A protein and the small-molecule ligand that binds it are described below.
Small molecule (SMILES): CO[C@H]1CN(c2nc(-c3ncnn3C)c(C(=O)O)s2)CC[C@H]1NC(=O)c1[nH]c(C)c(Cl)c1Br

Binding-site contacts:
Ligand atom C4 contacts residue ILE66 of chain 1.D at 3.9 Å (hydrophobic).
Ligand atom C11 contacts residue GLY65 of chain 1.D at 3.5 Å.
Ligand atom S22 contacts residue PRO67 of chain 1.D at 3.8 Å.
Ligand atom CL3 contacts residue ILE153 of chain 1.D at 3.8 Å.
Ligand atom N6 contacts residue ASP61 of chain 1.D at 2.6 Å (salt-bridge).
Ligand atom CL3 contacts residue VAL107 of chain 1.D at 3.7 Å.
Ligand atom CL3 contacts residue VAL31 of chain 1.D at 3.9 Å.
Ligand atom C10 contacts residue GLU38 of chain 1.D at 3.5 Å.
Ligand atom C4 contacts residue ASN34 of chain 1.D at 3.5 Å.
Ligand atom N9 contacts residue ILE66 of chain 1.D at 3.7 Å.
Ligand atom C2 contacts residue ASP61 of chain 1.D at 3.4 Å.
Ligand atom C12 contacts residue GLY65 of chain 1.D at 3.4 Å.
Ligand atom CL3 contacts residue ASN34 of chain 1.D at 3.6 Å.
Ligand atom C21 contacts residue ARG64 of chain 1.D at 3.8 Å.
Ligand atom C7 contacts residue GLU38 of chain 1.D at 3.8 Å.
Ligand atom C11 contacts residue GLU38 of chain 1.D at 3.8 Å.
Ligand atom C18 contacts residue ARG64 of chain 1.D at 3.8 Å.
Ligand atom S22 contacts residue ARG64 of chain 1.D at 3.8 Å.
Ligand atom S22 contacts residue GLY65 of chain 1.D at 3.7 Å.
Ligand atom C21 contacts residue PRO67 of chain 1.D at 3.8 Å (hydrophobic).
Ligand atom C12 contacts residue ARG64 of chain 1.D at 3.7 Å.
Ligand atom N19 contacts residue ARG64 of chain 1.D at 3.8 Å.
Ligand atom BR3 contacts residue ILE66 of chain 1.D at 3.6 Å.
Ligand atom C1 contacts residue VAL31 of chain 1.D at 3.6 Å (hydrophobic).
Ligand atom C1 contacts residue ASP61 of chain 1.D at 3.4 Å.
Ligand atom N6 contacts residue THR151 of chain 1.D at 3.7 Å.
Ligand atom C31 contacts residue PRO67 of chain 1.D at 3.8 Å (hydrophobic).
Ligand atom O8 contacts residue GLU38 of chain 1.D at 2.9 Å.
Ligand atom C2 contacts residue THR151 of chain 1.D at 3.7 Å.
Ligand atom BR3 contacts residue ASN34 of chain 1.D at 3.8 Å.
Ligand atom C5 contacts residue ASP61 of chain 1.D at 3.7 Å.
Ligand atom C20 contacts residue ARG64 of chain 1.D at 3.9 Å.
Ligand atom C14 contacts residue ARG64 of chain 1.D at 3.8 Å.
Ligand atom C11 contacts residue ILE66 of chain 1.D at 3.6 Å (hydrophobic).
Ligand atom O8 contacts residue ASP61 of chain 1.D at 3.4 Å (salt-bridge).
Ligand atom C12 contacts residue GLU38 of chain 1.D at 3.6 Å.
Ligand atom O24 contacts residue ARG123 of chain 1.D at 2.9 Å (salt-bridge).
Ligand atom C3 contacts residue ASN34 of chain 1.D at 3.5 Å.
Ligand atom S22 contacts residue ARG123 of chain 1.D at 3.3 Å (salt-bridge).
Ligand atom C18 contacts residue PRO67 of chain 1.D at 3.8 Å (hydrophobic).

Sequence of chain 1.D:
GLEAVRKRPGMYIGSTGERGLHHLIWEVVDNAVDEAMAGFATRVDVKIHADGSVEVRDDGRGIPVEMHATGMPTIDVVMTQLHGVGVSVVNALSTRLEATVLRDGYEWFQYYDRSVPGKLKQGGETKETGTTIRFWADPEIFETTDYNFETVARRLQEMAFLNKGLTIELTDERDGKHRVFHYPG